A protein and the small-molecule ligand that binds it are described below.
Small molecule (SMILES): CC(=O)N[C@H]1[C@H](O[C@H]2[C@H](O)[C@@H](NC(C)=O)CO[C@@H]2CO)O[C@H](CO)[C@@H](O)[C@@H]1O

Sequence of chain 1.A:
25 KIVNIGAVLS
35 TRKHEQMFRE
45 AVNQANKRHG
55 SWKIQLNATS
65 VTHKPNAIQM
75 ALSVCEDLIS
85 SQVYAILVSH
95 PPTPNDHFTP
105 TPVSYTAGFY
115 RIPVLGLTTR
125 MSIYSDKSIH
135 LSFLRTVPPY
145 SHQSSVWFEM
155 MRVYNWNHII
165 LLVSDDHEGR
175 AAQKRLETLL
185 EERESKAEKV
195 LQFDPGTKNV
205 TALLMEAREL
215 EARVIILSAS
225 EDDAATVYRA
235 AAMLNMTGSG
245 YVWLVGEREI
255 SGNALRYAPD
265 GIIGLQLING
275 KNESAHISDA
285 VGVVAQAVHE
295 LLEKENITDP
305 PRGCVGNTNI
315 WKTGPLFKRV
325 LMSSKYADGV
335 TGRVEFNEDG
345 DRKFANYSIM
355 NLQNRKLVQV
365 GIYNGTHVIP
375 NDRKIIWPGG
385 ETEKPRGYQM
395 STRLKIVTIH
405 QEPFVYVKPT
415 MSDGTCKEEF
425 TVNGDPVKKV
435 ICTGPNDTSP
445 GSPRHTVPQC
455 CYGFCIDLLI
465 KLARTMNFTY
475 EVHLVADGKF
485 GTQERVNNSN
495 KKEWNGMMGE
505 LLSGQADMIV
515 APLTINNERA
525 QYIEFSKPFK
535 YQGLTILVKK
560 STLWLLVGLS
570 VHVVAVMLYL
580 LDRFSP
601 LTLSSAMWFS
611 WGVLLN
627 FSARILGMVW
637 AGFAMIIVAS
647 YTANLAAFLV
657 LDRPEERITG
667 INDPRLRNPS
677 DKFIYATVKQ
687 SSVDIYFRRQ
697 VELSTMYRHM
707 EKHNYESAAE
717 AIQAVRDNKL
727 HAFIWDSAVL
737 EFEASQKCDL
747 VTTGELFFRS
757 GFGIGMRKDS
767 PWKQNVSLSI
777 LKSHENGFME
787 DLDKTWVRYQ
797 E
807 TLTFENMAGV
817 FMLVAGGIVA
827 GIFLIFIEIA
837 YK

Binding-site contacts:
Ligand atom C5 contacts residue ASN276 of chain 1.A at 3.3 Å.
Ligand atom C3 contacts residue ASN276 of chain 1.A at 3.4 Å.
Ligand atom C6 contacts residue ASN276 of chain 1.A at 3.4 Å.
Ligand atom C1 contacts residue ASN273 of chain 1.A at 3.8 Å.
Ligand atom O6 contacts residue ASN273 of chain 1.A at 4.1 Å.
Ligand atom C8 contacts residue ALA279 of chain 1.A at 4.1 Å (hydrophobic).
Ligand atom O3 contacts residue ASN276 of chain 1.A at 3.4 Å (h-bond).
Ligand atom C4 contacts residue ASN276 of chain 1.A at 3.9 Å.
Ligand atom C8 contacts residue SER278 of chain 1.A at 3.7 Å.
Ligand atom O7 contacts residue ALA279 of chain 1.A at 4.5 Å.
Ligand atom C1 contacts residue ASN276 of chain 1.A at 1.4 Å.
Ligand atom O5 contacts residue ASN276 of chain 1.A at 2.3 Å (h-bond).
Ligand atom O7 contacts residue HIS38 of chain 1.A at 4.3 Å.
Ligand atom N2 contacts residue ASN276 of chain 1.A at 3.7 Å.
Ligand atom O5 contacts residue ASN273 of chain 1.A at 3.5 Å (h-bond).
Ligand atom O7 contacts residue SER278 of chain 1.A at 3.5 Å (h-bond).
Ligand atom N2 contacts residue ALA279 of chain 1.A at 4.3 Å.
Ligand atom C7 contacts residue SER278 of chain 1.A at 3.8 Å.
Ligand atom O7 contacts residue ASN276 of chain 1.A at 4.4 Å.
Ligand atom C2 contacts residue ASN276 of chain 1.A at 2.5 Å.
Ligand atom O6 contacts residue ASN276 of chain 1.A at 3.8 Å.
Ligand atom C7 contacts residue ALA279 of chain 1.A at 4.3 Å (hydrophobic).
Ligand atom O7 contacts residue GLU277 of chain 1.A at 3.9 Å.
Ligand atom C8 contacts residue VAL334 of chain 1.A at 3.9 Å (hydrophobic).